Binding-site contacts:
Ligand atom C20 contacts residue THR127 of chain 1.H at 3.8 Å.
Ligand atom O2B contacts residue ARG263 of chain 1.H at 3.6 Å.
Ligand atom O1A contacts residue LYS198 of chain 1.G at 3.6 Å.
Ligand atom PA contacts residue ARG263 of chain 1.H at 4.0 Å.
Ligand atom PB contacts residue ARG263 of chain 1.H at 3.7 Å.
Ligand atom C13 contacts residue ARG173 of chain 1.H at 3.8 Å.
Ligand atom C10 contacts residue TRP275 of chain 1.H at 3.4 Å (hydrophobic).
Ligand atom O2B contacts residue TYR272 of chain 1.H at 3.5 Å (h-bond).
Ligand atom C12 contacts residue TRP275 of chain 1.H at 3.6 Å (hydrophobic).
Ligand atom C6 contacts residue HIS219 of chain 1.H at 3.5 Å.
Ligand atom C18 contacts residue TYR126 of chain 1.H at 3.9 Å (hydrophobic).
Ligand atom C15 contacts residue TYR176 of chain 1.H at 4.0 Å (hydrophobic).
Ligand atom C9 contacts residue TRP275 of chain 1.H at 3.7 Å (hydrophobic).
Ligand atom C1 contacts residue HIS201 of chain 1.G at 3.6 Å.
Ligand atom O1 contacts residue HIS201 of chain 1.G at 3.9 Å.
Ligand atom C4 contacts residue LYS7 of chain 1.P at 3.9 Å.
Ligand atom O1B contacts residue LYS266 of chain 1.H at 2.9 Å (salt-bridge).
Ligand atom O3B contacts residue TYR272 of chain 1.H at 3.8 Å.
Ligand atom C9 contacts residue GLY221 of chain 1.H at 3.8 Å.
Ligand atom C15 contacts residue ARG173 of chain 1.H at 3.9 Å.
Ligand atom C19 contacts residue TYR126 of chain 1.H at 3.9 Å (hydrophobic).
Ligand atom C8 contacts residue GLY221 of chain 1.H at 3.9 Å.
Ligand atom C11 contacts residue ARG173 of chain 1.H at 3.7 Å.
Ligand atom N3 contacts residue TYR166 of chain 1.G at 3.9 Å.
Ligand atom O1A contacts residue ARG263 of chain 1.H at 3.0 Å (salt-bridge).
Ligand atom O2A contacts residue LYS164 of chain 1.G at 3.0 Å (salt-bridge).
Ligand atom C12 contacts residue CYS225 of chain 1.H at 3.9 Å (hydrophobic).
Ligand atom O1A contacts residue TYR200 of chain 1.G at 3.2 Å (h-bond).
Ligand atom C14 contacts residue VAL8 of chain 1.P at 3.5 Å (hydrophobic).
Ligand atom C10 contacts residue TYR272 of chain 1.H at 3.4 Å (hydrophobic).
Ligand atom O2B contacts residue HIS219 of chain 1.H at 2.7 Å (h-bond).
Ligand atom C5 contacts residue TYR166 of chain 1.G at 3.8 Å (hydrophobic).
Ligand atom C11 contacts residue VAL8 of chain 1.P at 4.0 Å (hydrophobic).
Ligand atom O1B contacts residue ARG263 of chain 1.H at 3.1 Å (salt-bridge).
Ligand atom O3A contacts residue ARG263 of chain 1.H at 3.9 Å.
Ligand atom C1 contacts residue TYR200 of chain 1.G at 3.4 Å (hydrophobic).
Ligand atom C2 contacts residue TYR166 of chain 1.G at 3.7 Å (hydrophobic).
Ligand atom C14 contacts residue ARG173 of chain 1.H at 3.6 Å.
Ligand atom C12 contacts residue ARG173 of chain 1.H at 3.8 Å.
Ligand atom C19 contacts residue ASN345 of chain 1.H at 3.8 Å.

This small molecule binds to this protein.
Small molecule (SMILES): CC(C)=CCC/C(C)=C/CC/C(C)=C/CCN(C)CCO[P](=O)(O)OP(=O)(O)O

Sequence of chain 1.P:
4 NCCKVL

Sequence of chain 1.H:
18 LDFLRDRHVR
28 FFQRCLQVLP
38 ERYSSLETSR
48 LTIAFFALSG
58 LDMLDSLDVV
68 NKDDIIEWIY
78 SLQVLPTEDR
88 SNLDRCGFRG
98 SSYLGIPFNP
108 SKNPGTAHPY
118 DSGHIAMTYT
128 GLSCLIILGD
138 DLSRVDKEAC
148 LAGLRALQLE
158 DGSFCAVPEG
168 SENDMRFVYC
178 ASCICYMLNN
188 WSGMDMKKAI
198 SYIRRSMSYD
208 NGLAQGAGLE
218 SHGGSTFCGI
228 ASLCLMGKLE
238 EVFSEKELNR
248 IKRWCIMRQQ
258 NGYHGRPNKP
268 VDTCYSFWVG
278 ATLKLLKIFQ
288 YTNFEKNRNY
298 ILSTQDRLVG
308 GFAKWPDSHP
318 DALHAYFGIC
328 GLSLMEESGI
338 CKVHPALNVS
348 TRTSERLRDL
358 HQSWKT

Sequence of chain 1.G:
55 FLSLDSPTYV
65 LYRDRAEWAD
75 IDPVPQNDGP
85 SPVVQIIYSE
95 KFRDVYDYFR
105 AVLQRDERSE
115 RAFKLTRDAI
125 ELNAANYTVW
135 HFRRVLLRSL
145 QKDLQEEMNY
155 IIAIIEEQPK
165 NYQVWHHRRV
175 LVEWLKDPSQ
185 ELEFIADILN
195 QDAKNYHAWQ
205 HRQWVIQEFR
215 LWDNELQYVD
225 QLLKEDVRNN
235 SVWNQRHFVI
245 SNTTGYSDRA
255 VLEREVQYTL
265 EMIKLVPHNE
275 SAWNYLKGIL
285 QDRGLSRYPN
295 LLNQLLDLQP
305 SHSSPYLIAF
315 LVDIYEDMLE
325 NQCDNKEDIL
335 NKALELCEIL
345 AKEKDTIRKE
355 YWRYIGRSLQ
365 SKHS